Binding-site contacts:
Ligand atom C3 contacts residue LYS155 of chain 1.B at 3.6 Å.
Ligand atom O3 contacts residue ILE168 of chain 1.B at 4.3 Å.
Ligand atom O3 contacts residue ARG151 of chain 1.B at 2.9 Å (salt-bridge).
Ligand atom C3 contacts residue ILE168 of chain 1.B at 4.3 Å (hydrophobic).
Ligand atom C2 contacts residue ALA480 of chain 1.B at 3.8 Å (hydrophobic).
Ligand atom C1 contacts residue ARG167 of chain 1.B at 4.2 Å.
Ligand atom O3 contacts residue LYS155 of chain 1.B at 4.4 Å.
Ligand atom C1 contacts residue LYS155 of chain 1.B at 4.1 Å.
Ligand atom O1 contacts residue ARG151 of chain 1.B at 4.3 Å.
Ligand atom O1 contacts residue ILE168 of chain 1.B at 3.0 Å (h-bond).
Ligand atom C3 contacts residue ARG151 of chain 1.B at 4.0 Å.
Ligand atom C1 contacts residue ILE168 of chain 1.B at 3.7 Å (hydrophobic).
Ligand atom C3 contacts residue ALA480 of chain 1.B at 4.1 Å (hydrophobic).
Ligand atom O1 contacts residue ARG167 of chain 1.B at 3.5 Å.
Ligand atom O3 contacts residue ALA480 of chain 1.B at 3.3 Å.
Ligand atom C2 contacts residue LYS155 of chain 1.B at 4.2 Å.

Sequence of chain 1.B:
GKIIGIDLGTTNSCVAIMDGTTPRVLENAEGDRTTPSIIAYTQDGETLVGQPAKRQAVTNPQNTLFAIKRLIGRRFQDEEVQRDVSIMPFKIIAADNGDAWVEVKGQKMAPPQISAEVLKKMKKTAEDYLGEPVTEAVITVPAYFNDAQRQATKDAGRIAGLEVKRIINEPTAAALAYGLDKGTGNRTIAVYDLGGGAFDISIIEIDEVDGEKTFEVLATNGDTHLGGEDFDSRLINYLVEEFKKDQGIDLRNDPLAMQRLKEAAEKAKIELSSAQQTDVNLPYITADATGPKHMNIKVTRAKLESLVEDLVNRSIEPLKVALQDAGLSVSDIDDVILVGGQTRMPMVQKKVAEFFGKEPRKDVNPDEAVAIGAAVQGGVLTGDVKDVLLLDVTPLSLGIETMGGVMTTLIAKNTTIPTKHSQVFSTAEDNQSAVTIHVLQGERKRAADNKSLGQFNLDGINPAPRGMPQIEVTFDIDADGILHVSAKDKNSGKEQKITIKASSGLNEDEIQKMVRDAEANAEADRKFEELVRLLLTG

A protein and the small-molecule ligand that binds it are described below.
Small molecule (SMILES): OCCCO